Binding-site contacts:
Ligand atom BR6 contacts residue PHE154 of chain 1.A at 4.0 Å.
Ligand atom C03 contacts residue ASP105 of chain 1.A at 2.5 Å.
Ligand atom C05 contacts residue ALA130 of chain 1.A at 3.8 Å (hydrophobic).
Ligand atom C02 contacts residue HIS273 of chain 1.A at 3.7 Å.
Ligand atom C02 contacts residue TYR215 of chain 1.A at 3.8 Å (hydrophobic).
Ligand atom O04 contacts residue TYR215 of chain 1.A at 2.5 Å (h-bond).
Ligand atom C03 contacts residue TYR215 of chain 1.A at 3.2 Å (hydrophobic).
Ligand atom C03 contacts residue TRP109 of chain 1.A at 4.3 Å (hydrophobic).
Ligand atom BR6 contacts residue ASP105 of chain 1.A at 3.9 Å.
Ligand atom C05 contacts residue PRO131 of chain 1.A at 4.5 Å (hydrophobic).
Ligand atom C03 contacts residue HIS153 of chain 1.A at 4.0 Å.
Ligand atom O04 contacts residue HIS153 of chain 1.A at 2.7 Å (h-bond).
Ligand atom C02 contacts residue ASP105 of chain 1.A at 1.4 Å.
Ligand atom BR6 contacts residue PRO131 of chain 1.A at 4.2 Å.
Ligand atom BR6 contacts residue ALA130 of chain 1.A at 4.5 Å.
Ligand atom O04 contacts residue TRP109 of chain 1.A at 4.4 Å.
Ligand atom C05 contacts residue ASP105 of chain 1.A at 3.0 Å.
Ligand atom O04 contacts residue ILE106 of chain 1.A at 4.4 Å.
Ligand atom C02 contacts residue HIS153 of chain 1.A at 4.5 Å.
Ligand atom C03 contacts residue PHE154 of chain 1.A at 4.2 Å (hydrophobic).
Ligand atom BR6 contacts residue HIS153 of chain 1.A at 4.3 Å.
Ligand atom O04 contacts residue PHE154 of chain 1.A at 3.5 Å.
Ligand atom O04 contacts residue ASP105 of chain 1.A at 3.7 Å.
Ligand atom C05 contacts residue TRP109 of chain 1.A at 3.9 Å (hydrophobic).
Ligand atom C05 contacts residue PHE154 of chain 1.A at 3.9 Å (hydrophobic).
Ligand atom BR6 contacts residue VAL151 of chain 1.A at 4.3 Å.
Ligand atom C03 contacts residue ILE106 of chain 1.A at 4.0 Å (hydrophobic).

A protein and the small-molecule ligand that binds it are described below.
Small molecule (SMILES): C[C@H](O)CBr

Sequence of chain 1.A:
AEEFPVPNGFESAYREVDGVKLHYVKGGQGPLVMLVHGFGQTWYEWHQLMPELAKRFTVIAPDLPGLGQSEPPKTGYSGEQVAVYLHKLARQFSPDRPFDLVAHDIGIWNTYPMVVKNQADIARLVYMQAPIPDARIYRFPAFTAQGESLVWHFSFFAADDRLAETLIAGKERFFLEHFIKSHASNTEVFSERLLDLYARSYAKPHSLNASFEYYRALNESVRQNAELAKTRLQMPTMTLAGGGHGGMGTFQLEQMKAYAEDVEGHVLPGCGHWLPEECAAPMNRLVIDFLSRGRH